Binding-site contacts:
Ligand atom O3' contacts residue TYR533 of chain 1.A at 2.9 Å (h-bond).
Ligand atom O1G contacts residue MG1 of chain 1.E at 2.1 Å.
Ligand atom N7 contacts residue ASN619 of chain 1.A at 3.6 Å.
Ligand atom PG contacts residue MG1 of chain 1.E at 3.4 Å.
Ligand atom O1B contacts residue SER531 of chain 1.A at 3.2 Å.
Ligand atom O1G contacts residue ASP528 of chain 1.A at 2.9 Å (salt-bridge).
Ligand atom O3B contacts residue ARG587 of chain 1.A at 3.4 Å (salt-bridge).
Ligand atom O6 contacts residue LEU616 of chain 1.A at 3.3 Å.
Ligand atom C3' contacts residue ASN619 of chain 1.A at 3.7 Å.
Ligand atom O2B contacts residue ASP669 of chain 1.A at 3.1 Å (salt-bridge).
Ligand atom O1G contacts residue PHE529 of chain 1.A at 3.1 Å (h-bond).
Ligand atom O3G contacts residue ASN530 of chain 1.A at 3.2 Å (h-bond).
Ligand atom O3A contacts residue MG1 of chain 1.E at 3.5 Å.
Ligand atom C2' contacts residue TYR533 of chain 1.A at 3.6 Å (hydrophobic).
Ligand atom C2' contacts residue ASN619 of chain 1.A at 3.6 Å.
Ligand atom O3B contacts residue SER531 of chain 1.A at 3.2 Å (h-bond).
Ligand atom O1A contacts residue MG1 of chain 1.E at 2.2 Å.
Ligand atom C5 contacts residue ASN619 of chain 1.A at 3.7 Å.
Ligand atom O2B contacts residue SER531 of chain 1.A at 3.5 Å (h-bond).
Ligand atom O3' contacts residue LEU532 of chain 1.A at 3.5 Å (h-bond).
Ligand atom O3G contacts residue ARG587 of chain 1.A at 3.3 Å (salt-bridge).
Ligand atom O3B contacts residue MG1 of chain 1.E at 3.6 Å.
Ligand atom N2 contacts residue TYR622 of chain 1.A at 3.3 Å.
Ligand atom O3A contacts residue LYS615 of chain 1.A at 3.5 Å (salt-bridge).
Ligand atom O2B contacts residue LEU532 of chain 1.A at 3.4 Å (h-bond).
Ligand atom PA contacts residue MG1 of chain 1.E at 3.4 Å.
Ligand atom O1A contacts residue ASP528 of chain 1.A at 3.3 Å (salt-bridge).
Ligand atom C2 contacts residue ASN619 of chain 1.A at 3.8 Å.
Ligand atom O2G contacts residue ARG587 of chain 1.A at 2.6 Å (salt-bridge).
Ligand atom O2G contacts residue LYS615 of chain 1.A at 3.1 Å.
Ligand atom PB contacts residue MG1 of chain 1.E at 3.2 Å.
Ligand atom O1A contacts residue ASP669 of chain 1.A at 2.9 Å (salt-bridge).
Ligand atom O2B contacts residue MG1 of chain 1.E at 2.2 Å.
Ligand atom O2B contacts residue PHE529 of chain 1.A at 3.1 Å (h-bond).
Ligand atom O1B contacts residue LEU532 of chain 1.A at 3.3 Å (h-bond).
Ligand atom PG contacts residue ARG587 of chain 1.A at 3.5 Å.
Ligand atom O3G contacts residue SER531 of chain 1.A at 3.3 Å (h-bond).
Ligand atom PB contacts residue SER531 of chain 1.A at 3.6 Å.
Ligand atom N2 contacts residue ASN619 of chain 1.A at 3.2 Å (h-bond).
Ligand atom O2A contacts residue LYS615 of chain 1.A at 3.2 Å (salt-bridge).

Sequence of chain 1.A:
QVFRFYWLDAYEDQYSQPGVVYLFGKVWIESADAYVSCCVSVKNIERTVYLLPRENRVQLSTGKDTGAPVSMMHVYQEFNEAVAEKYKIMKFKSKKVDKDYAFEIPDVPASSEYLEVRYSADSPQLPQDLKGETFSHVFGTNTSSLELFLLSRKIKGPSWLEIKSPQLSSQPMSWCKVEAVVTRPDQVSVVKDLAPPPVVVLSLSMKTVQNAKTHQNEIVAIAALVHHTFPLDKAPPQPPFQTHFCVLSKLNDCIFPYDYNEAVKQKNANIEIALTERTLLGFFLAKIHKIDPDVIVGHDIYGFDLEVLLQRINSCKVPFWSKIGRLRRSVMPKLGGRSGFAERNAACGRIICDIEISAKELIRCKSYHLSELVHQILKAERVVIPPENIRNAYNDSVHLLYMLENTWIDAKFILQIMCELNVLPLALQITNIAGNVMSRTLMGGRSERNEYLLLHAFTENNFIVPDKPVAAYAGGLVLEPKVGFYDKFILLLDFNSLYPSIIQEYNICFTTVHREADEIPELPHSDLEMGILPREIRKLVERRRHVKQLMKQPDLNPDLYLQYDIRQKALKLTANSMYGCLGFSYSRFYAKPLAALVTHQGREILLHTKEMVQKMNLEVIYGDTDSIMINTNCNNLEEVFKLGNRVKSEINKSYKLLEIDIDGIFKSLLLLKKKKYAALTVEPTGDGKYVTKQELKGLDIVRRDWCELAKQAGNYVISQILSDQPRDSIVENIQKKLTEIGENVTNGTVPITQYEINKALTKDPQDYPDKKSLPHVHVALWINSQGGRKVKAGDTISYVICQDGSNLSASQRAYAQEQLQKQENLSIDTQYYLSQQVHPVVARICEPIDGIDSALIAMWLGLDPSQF

A small-molecule ligand and the protein it binds are described below.
Small molecule (SMILES): Nc1nc2c(ncn2[C@H]2C[C@H](O)[C@@H](CO[P](=O)(O)O[P](=O)(O)OP(=O)(O)O)O2)c(=O)[nH]1